A protein and the small-molecule ligand that binds it are described below.
Small molecule (SMILES): CC[C@H](C)[C@@H](C=O)NC(=O)[C@H](CO)NC(=O)[C@H](CCCCN)NC(=O)[C@@H](N)C(C)C

Sequence of chain 47.A:
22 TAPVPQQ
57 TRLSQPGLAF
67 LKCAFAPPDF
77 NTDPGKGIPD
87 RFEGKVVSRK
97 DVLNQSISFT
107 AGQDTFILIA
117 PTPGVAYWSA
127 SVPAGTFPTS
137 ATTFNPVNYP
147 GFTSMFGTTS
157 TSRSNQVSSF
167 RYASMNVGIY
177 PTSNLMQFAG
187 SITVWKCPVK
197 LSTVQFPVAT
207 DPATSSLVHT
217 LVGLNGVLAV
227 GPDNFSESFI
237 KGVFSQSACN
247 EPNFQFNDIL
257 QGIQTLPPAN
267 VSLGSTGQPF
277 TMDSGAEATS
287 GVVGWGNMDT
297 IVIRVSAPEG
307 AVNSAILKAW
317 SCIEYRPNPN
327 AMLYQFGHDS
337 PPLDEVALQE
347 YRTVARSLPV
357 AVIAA

Binding-site contacts:
Ligand atom CG2 contacts residue PHE71 of chain 47.A at 4.0 Å (hydrophobic).
Ligand atom CD1 contacts residue THR349 of chain 47.A at 4.3 Å.